Sequence of chain 1.A:
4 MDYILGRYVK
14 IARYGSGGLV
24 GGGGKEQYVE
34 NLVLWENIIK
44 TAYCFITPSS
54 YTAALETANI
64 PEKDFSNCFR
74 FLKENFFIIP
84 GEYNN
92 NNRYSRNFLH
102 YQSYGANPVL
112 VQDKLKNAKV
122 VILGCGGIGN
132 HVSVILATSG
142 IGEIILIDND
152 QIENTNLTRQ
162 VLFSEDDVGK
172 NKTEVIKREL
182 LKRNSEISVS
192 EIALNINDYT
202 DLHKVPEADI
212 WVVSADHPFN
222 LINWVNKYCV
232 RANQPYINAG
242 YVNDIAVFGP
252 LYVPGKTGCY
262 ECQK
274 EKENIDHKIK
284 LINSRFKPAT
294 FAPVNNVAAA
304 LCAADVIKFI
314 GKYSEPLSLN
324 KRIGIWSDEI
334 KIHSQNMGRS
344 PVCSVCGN

The protein below binds the small molecule below.
Small molecule (SMILES): C[Se]CC[C@H](N)C(=O)N[C@H](C=O)CCCN=C(N)N

Sequence of chain 1.B:
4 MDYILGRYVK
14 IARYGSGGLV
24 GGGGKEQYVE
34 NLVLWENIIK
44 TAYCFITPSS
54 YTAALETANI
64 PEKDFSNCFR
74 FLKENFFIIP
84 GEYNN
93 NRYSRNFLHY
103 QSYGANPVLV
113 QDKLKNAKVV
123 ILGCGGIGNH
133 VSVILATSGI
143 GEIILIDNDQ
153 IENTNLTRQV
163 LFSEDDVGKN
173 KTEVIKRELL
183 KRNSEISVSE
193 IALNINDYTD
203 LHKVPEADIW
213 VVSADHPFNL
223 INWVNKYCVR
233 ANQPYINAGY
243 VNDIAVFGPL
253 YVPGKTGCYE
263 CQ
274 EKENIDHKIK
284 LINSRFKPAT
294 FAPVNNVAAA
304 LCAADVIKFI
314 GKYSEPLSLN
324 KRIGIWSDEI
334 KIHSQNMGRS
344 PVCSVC

Binding-site contacts:
Ligand atom N contacts residue VAL243 of chain 1.B at 4.4 Å.
Ligand atom CB contacts residue ARG325 of chain 1.B at 2.5 Å.
Ligand atom O contacts residue GLU29 of chain 1.A at 4.5 Å.
Ligand atom CG contacts residue TYR17 of chain 1.A at 4.4 Å (hydrophobic).
Ligand atom NE contacts residue GLU29 of chain 1.A at 3.0 Å (salt-bridge).
Ligand atom SE contacts residue ILE326 of chain 1.B at 4.4 Å.
Ligand atom NH2 contacts residue LEU22 of chain 1.A at 4.0 Å.
Ligand atom NE contacts residue LEU22 of chain 1.A at 4.3 Å.
Ligand atom CZ contacts residue GLU29 of chain 1.A at 3.3 Å.
Ligand atom NH1 contacts residue TYR17 of chain 1.A at 3.7 Å.
Ligand atom NH2 contacts residue GLU29 of chain 1.A at 2.8 Å (salt-bridge).
Ligand atom SE contacts residue HIS336 of chain 1.B at 3.9 Å.
Ligand atom CE contacts residue GLN338 of chain 1.B at 3.6 Å.
Ligand atom CE contacts residue SER337 of chain 1.B at 4.2 Å.
Ligand atom O contacts residue LEU22 of chain 1.A at 4.1 Å.
Ligand atom C contacts residue GLU29 of chain 1.A at 3.7 Å.
Ligand atom C contacts residue VAL243 of chain 1.B at 4.3 Å (hydrophobic).
Ligand atom CA contacts residue VAL243 of chain 1.B at 3.7 Å (hydrophobic).
Ligand atom CB contacts residue VAL248 of chain 1.B at 4.0 Å (hydrophobic).
Ligand atom NH1 contacts residue LEU22 of chain 1.A at 4.5 Å.
Ligand atom N contacts residue ARG325 of chain 1.B at 3.8 Å.
Ligand atom C contacts residue ARG325 of chain 1.B at 3.0 Å.
Ligand atom SE contacts residue ARG325 of chain 1.B at 3.9 Å.
Ligand atom CE contacts residue ARG325 of chain 1.B at 4.4 Å.
Ligand atom C contacts residue LEU22 of chain 1.A at 4.3 Å (hydrophobic).
Ligand atom CZ contacts residue LEU22 of chain 1.A at 4.0 Å (hydrophobic).
Ligand atom SE contacts residue GLY327 of chain 1.B at 3.9 Å.
Ligand atom O contacts residue VAL243 of chain 1.B at 4.1 Å.
Ligand atom N contacts residue ILE246 of chain 1.B at 3.9 Å.
Ligand atom CD contacts residue TYR17 of chain 1.A at 4.0 Å (hydrophobic).
Ligand atom CD contacts residue GLU29 of chain 1.A at 4.3 Å.
Ligand atom CB contacts residue GLU29 of chain 1.A at 4.2 Å.
Ligand atom CE contacts residue HIS336 of chain 1.B at 3.3 Å.
Ligand atom CG contacts residue TRP329 of chain 1.B at 4.3 Å (hydrophobic).
Ligand atom CG contacts residue ARG325 of chain 1.B at 3.6 Å.
Ligand atom CG contacts residue GLU29 of chain 1.A at 4.5 Å.
Ligand atom CA contacts residue ARG325 of chain 1.B at 3.1 Å.
Ligand atom O contacts residue ARG325 of chain 1.B at 2.9 Å (salt-bridge).